Binding-site contacts:
Ligand atom C15 contacts residue 96A1 of chain 1.O at 3.7 Å.
Ligand atom N3 contacts residue GLY29 of chain 1.E at 3.1 Å (h-bond).
Ligand atom C28 contacts residue VAL161 of chain 1.E at 3.7 Å (hydrophobic).
Ligand atom O20 contacts residue GLY29 of chain 1.E at 3.7 Å.
Ligand atom C13 contacts residue LEU31 of chain 1.E at 3.8 Å (hydrophobic).
Ligand atom C5 contacts residue GLY22 of chain 1.E at 3.6 Å.
Ligand atom O20 contacts residue GLY22 of chain 1.E at 3.4 Å.
Ligand atom N3 contacts residue GLY27 of chain 1.E at 3.1 Å.
Ligand atom C8 contacts residue THR32 of chain 1.E at 3.3 Å.
Ligand atom C6 contacts residue 96A1 of chain 1.O at 3.8 Å.
Ligand atom C7 contacts residue ARG23 of chain 1.E at 3.6 Å.
Ligand atom O18 contacts residue GLY29 of chain 1.E at 3.2 Å.
Ligand atom O18 contacts residue THR32 of chain 1.E at 2.9 Å (h-bond).
Ligand atom C16 contacts residue GLY29 of chain 1.G at 3.8 Å.
Ligand atom C16 contacts residue ARG23 of chain 1.E at 3.3 Å.
Ligand atom C19 contacts residue ARG23 of chain 1.E at 3.6 Å.
Ligand atom N22 contacts residue 96A1 of chain 1.O at 3.8 Å.
Ligand atom O21 contacts residue THR28 of chain 1.G at 3.7 Å.
Ligand atom N9 contacts residue GLY27 of chain 1.E at 3.6 Å.
Ligand atom C25 contacts residue VAL18 of chain 1.E at 3.6 Å (hydrophobic).
Ligand atom N12 contacts residue THR28 of chain 1.G at 2.7 Å (h-bond).
Ligand atom N11 contacts residue GLY22 of chain 1.E at 3.4 Å (h-bond).
Ligand atom S1 contacts residue GLY29 of chain 1.E at 3.7 Å.
Ligand atom C5 contacts residue GLY27 of chain 1.E at 3.8 Å.
Ligand atom C16 contacts residue THR28 of chain 1.G at 3.2 Å.
Ligand atom N3 contacts residue THR28 of chain 1.E at 3.6 Å (h-bond).
Ligand atom O18 contacts residue LEU31 of chain 1.E at 3.0 Å (h-bond).
Ligand atom C14 contacts residue THR28 of chain 1.G at 3.6 Å.
Ligand atom C8 contacts residue GLY22 of chain 1.E at 3.6 Å.
Ligand atom C5 contacts residue GLY29 of chain 1.E at 3.4 Å.
Ligand atom C19 contacts residue 96A1 of chain 1.O at 3.6 Å.
Ligand atom O20 contacts residue THR32 of chain 1.E at 2.7 Å (h-bond).
Ligand atom C7 contacts residue THR28 of chain 1.G at 3.4 Å.
Ligand atom C13 contacts residue GLY22 of chain 1.E at 3.7 Å.
Ligand atom N11 contacts residue GLY27 of chain 1.E at 3.0 Å (h-bond).
Ligand atom C2 contacts residue GLY22 of chain 1.E at 3.6 Å.
Ligand atom N22 contacts residue GLY27 of chain 1.E at 3.5 Å (h-bond).
Ligand atom N11 contacts residue GLY29 of chain 1.E at 3.7 Å.
Ligand atom O17 contacts residue GLY27 of chain 1.E at 3.5 Å.
Ligand atom O18 contacts residue GLU30 of chain 1.E at 3.6 Å (salt-bridge).

Sequence of chain 1.E:
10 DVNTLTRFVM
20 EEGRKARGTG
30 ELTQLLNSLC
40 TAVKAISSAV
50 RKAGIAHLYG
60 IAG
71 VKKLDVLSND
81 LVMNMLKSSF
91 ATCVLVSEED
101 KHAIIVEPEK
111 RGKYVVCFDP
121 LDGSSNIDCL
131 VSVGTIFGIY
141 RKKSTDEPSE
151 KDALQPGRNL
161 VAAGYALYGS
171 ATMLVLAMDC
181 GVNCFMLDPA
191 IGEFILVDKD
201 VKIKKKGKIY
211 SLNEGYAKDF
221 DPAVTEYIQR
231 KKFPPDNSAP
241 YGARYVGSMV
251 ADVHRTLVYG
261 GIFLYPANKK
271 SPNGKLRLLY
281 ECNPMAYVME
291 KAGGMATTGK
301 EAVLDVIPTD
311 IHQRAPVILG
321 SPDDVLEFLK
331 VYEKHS

This protein binds this small molecule.
Small molecule (SMILES): COCCc1sc(S(=O)(=O)NC(=O)Nc2cc(Br)cc(NC(N)=O)n2)cc1C

Sequence of chain 1.G:
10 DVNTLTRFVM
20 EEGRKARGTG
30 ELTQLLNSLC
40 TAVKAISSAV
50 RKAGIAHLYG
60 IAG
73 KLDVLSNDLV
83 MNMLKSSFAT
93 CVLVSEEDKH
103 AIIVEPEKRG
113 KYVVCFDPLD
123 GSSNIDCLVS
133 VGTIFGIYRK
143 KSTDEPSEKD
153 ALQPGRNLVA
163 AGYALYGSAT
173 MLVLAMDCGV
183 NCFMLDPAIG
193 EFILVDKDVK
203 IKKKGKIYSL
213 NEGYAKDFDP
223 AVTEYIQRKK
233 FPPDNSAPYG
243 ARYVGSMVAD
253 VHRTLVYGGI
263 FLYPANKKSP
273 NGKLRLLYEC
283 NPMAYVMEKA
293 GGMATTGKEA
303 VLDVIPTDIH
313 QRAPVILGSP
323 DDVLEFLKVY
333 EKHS